Binding-site contacts:
Ligand atom C8 contacts residue ASN75 of chain 1.Q at 4.2 Å.
Ligand atom O7 contacts residue ASP160 of chain 1.Q at 4.0 Å.
Ligand atom N2 contacts residue ASN75 of chain 1.Q at 2.8 Å (h-bond).
Ligand atom O7 contacts residue ILE76 of chain 1.Q at 4.2 Å.
Ligand atom O6 contacts residue PHE57 of chain 1.Q at 3.6 Å.
Ligand atom C1 contacts residue HIS78 of chain 1.Q at 4.0 Å.
Ligand atom C8 contacts residue SER77 of chain 1.Q at 3.9 Å.
Ligand atom O7 contacts residue SER77 of chain 1.Q at 4.2 Å.
Ligand atom C5 contacts residue ASN75 of chain 1.Q at 3.7 Å.
Ligand atom O5 contacts residue HIS78 of chain 1.Q at 3.3 Å (h-bond).
Ligand atom C1 contacts residue ASN75 of chain 1.Q at 1.4 Å.
Ligand atom O6 contacts residue HIS78 of chain 1.Q at 2.8 Å (h-bond).
Ligand atom C2 contacts residue PRO53 of chain 1.Q at 4.2 Å (hydrophobic).
Ligand atom O5 contacts residue PHE57 of chain 1.Q at 4.1 Å.
Ligand atom C4 contacts residue PHE57 of chain 1.Q at 4.1 Å (hydrophobic).
Ligand atom C1 contacts residue PRO53 of chain 1.Q at 4.3 Å (hydrophobic).
Ligand atom O5 contacts residue ASN75 of chain 1.Q at 2.4 Å (h-bond).
Ligand atom C7 contacts residue ASN75 of chain 1.Q at 3.1 Å.
Ligand atom C1 contacts residue PHE57 of chain 1.Q at 4.2 Å (hydrophobic).
Ligand atom C4 contacts residue ASN75 of chain 1.Q at 4.2 Å.
Ligand atom O6 contacts residue PHE58 of chain 1.Q at 4.0 Å.
Ligand atom C6 contacts residue HIS78 of chain 1.Q at 3.8 Å.
Ligand atom C5 contacts residue PHE57 of chain 1.Q at 4.0 Å (hydrophobic).
Ligand atom C7 contacts residue SER77 of chain 1.Q at 4.3 Å.
Ligand atom C3 contacts residue ASN75 of chain 1.Q at 3.7 Å.
Ligand atom C1 contacts residue SER77 of chain 1.Q at 4.0 Å.
Ligand atom C6 contacts residue PHE57 of chain 1.Q at 3.3 Å (hydrophobic).
Ligand atom C3 contacts residue PRO53 of chain 1.Q at 3.8 Å (hydrophobic).
Ligand atom N2 contacts residue PRO53 of chain 1.Q at 4.1 Å.
Ligand atom C2 contacts residue ASN75 of chain 1.Q at 2.3 Å.
Ligand atom C5 contacts residue HIS78 of chain 1.Q at 3.9 Å.
Ligand atom O7 contacts residue ASN75 of chain 1.Q at 3.1 Å (h-bond).

The small molecule below binds the protein below.
Small molecule (SMILES): CC(=O)N[C@H]1[C@H](O[C@H]2[C@H](O)[C@@H](NC(C)=O)CO[C@@H]2CO)O[C@H](CO)[C@@H](O[C@@H]2O[C@H](CO[C@H]3O[C@H](CO[C@H]4O[C@H](CO)[C@@H](O)[C@H](O)[C@@H]4O)[C@@H](O)[C@H](O[C@H]4O[C@H](CO)[C@@H](O)[C@H](O)[C@@H]4O)[C@@H]3O)[C@@H](O)[C@H](O[C@H]3O[C@H](CO)[C@@H](O)[C@H](O)[C@@H]3O)[C@@H]2O)[C@@H]1O

Sequence of chain 1.Q:
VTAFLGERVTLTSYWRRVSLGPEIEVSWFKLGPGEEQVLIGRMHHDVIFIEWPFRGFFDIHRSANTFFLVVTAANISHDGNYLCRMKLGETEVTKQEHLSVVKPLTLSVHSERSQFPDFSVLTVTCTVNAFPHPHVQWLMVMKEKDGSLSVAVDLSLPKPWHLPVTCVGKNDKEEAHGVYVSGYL